Sequence of chain 1.A:
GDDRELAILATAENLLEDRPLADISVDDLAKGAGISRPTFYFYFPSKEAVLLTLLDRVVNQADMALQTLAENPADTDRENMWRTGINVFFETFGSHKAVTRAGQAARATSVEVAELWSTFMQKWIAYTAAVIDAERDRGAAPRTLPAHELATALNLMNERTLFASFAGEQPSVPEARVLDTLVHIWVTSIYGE

Binding-site contacts:
Ligand atom C8 contacts residue TRP145 of chain 1.A at 3.8 Å (hydrophobic).
Ligand atom C7 contacts residue MET142 of chain 1.A at 4.0 Å (hydrophobic).
Ligand atom C8 contacts residue MET142 of chain 1.A at 3.4 Å (hydrophobic).
Ligand atom C1 contacts residue THR149 of chain 1.A at 4.1 Å.
Ligand atom C4 contacts residue TRP207 of chain 1.A at 3.9 Å (hydrophobic).
Ligand atom O contacts residue LEU87 of chain 1.A at 3.9 Å.
Ligand atom C8 contacts residue TRP138 of chain 1.A at 3.8 Å (hydrophobic).
Ligand atom C contacts residue GLY106 of chain 1.A at 3.8 Å.
Ligand atom C9 contacts residue GLU180 of chain 1.A at 3.8 Å.
Ligand atom O1 contacts residue PHE110 of chain 1.A at 3.9 Å.
Ligand atom O contacts residue TYR148 of chain 1.A at 4.0 Å.
Ligand atom C5 contacts residue PHE110 of chain 1.A at 3.6 Å (hydrophobic).
Ligand atom C4 contacts residue PHE110 of chain 1.A at 3.6 Å (hydrophobic).
Ligand atom C4 contacts residue ASN179 of chain 1.A at 3.8 Å.
Ligand atom C2 contacts residue PHE110 of chain 1.A at 3.8 Å (hydrophobic).
Ligand atom C9 contacts residue TRP138 of chain 1.A at 3.8 Å (hydrophobic).
Ligand atom N contacts residue ASN179 of chain 1.A at 3.9 Å.
Ligand atom C2 contacts residue TRP207 of chain 1.A at 4.1 Å (hydrophobic).
Ligand atom C10 contacts residue ASN179 of chain 1.A at 3.8 Å.
Ligand atom C1 contacts residue LEU87 of chain 1.A at 3.9 Å (hydrophobic).
Ligand atom C10 contacts residue GLU180 of chain 1.A at 4.0 Å.
Ligand atom C contacts residue ILE107 of chain 1.A at 3.8 Å (hydrophobic).
Ligand atom C4 contacts residue ILE107 of chain 1.A at 4.1 Å (hydrophobic).
Ligand atom C10 contacts residue LEU183 of chain 1.A at 3.9 Å (hydrophobic).
Ligand atom C7 contacts residue PHE110 of chain 1.A at 4.2 Å (hydrophobic).
Ligand atom C10 contacts residue PHE110 of chain 1.A at 3.9 Å (hydrophobic).
Ligand atom C6 contacts residue ASN176 of chain 1.A at 4.2 Å.
Ligand atom C2 contacts residue THR149 of chain 1.A at 3.6 Å.
Ligand atom C7 contacts residue ASN176 of chain 1.A at 3.6 Å.
Ligand atom C6 contacts residue ASN179 of chain 1.A at 3.6 Å.
Ligand atom C2 contacts residue ASN176 of chain 1.A at 3.8 Å.
Ligand atom C contacts residue TRP207 of chain 1.A at 4.0 Å (hydrophobic).
Ligand atom O1 contacts residue ASN179 of chain 1.A at 2.6 Å (h-bond).
Ligand atom C7 contacts residue TRP145 of chain 1.A at 3.8 Å (hydrophobic).
Ligand atom C6 contacts residue PHE110 of chain 1.A at 3.6 Å (hydrophobic).
Ligand atom N contacts residue PHE110 of chain 1.A at 3.8 Å.
Ligand atom C3 contacts residue TRP207 of chain 1.A at 3.7 Å (hydrophobic).
Ligand atom O contacts residue THR149 of chain 1.A at 3.3 Å (h-bond).
Ligand atom C3 contacts residue PHE110 of chain 1.A at 3.8 Å (hydrophobic).
Ligand atom C5 contacts residue ASN176 of chain 1.A at 3.5 Å.

A small-molecule ligand and the protein it binds are described below.
Small molecule (SMILES): O=C(CCc1ccoc1)N1CCCC1